A small-molecule ligand and the protein it binds are described below.
Small molecule (SMILES): Nc1nc2c(ncn2[C@H]2C[C@H](O)[C@@H](CO[P](=O)(O)O[P](=O)(O)OP(=O)(O)O)O2)c(=O)[nH]1

Sequence of chain 1.OA:
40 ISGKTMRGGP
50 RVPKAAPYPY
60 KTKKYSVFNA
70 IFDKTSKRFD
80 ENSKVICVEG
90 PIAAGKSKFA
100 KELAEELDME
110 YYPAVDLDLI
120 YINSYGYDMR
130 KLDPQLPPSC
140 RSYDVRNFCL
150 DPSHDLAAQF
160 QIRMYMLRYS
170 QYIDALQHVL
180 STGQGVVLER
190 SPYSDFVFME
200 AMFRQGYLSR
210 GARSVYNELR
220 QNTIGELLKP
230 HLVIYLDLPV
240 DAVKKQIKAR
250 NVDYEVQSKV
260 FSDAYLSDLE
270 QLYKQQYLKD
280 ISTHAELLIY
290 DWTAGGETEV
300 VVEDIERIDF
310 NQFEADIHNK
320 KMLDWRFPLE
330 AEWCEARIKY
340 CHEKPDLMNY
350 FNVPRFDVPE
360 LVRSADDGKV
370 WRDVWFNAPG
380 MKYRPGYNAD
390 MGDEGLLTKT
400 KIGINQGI

Binding-site contacts:
Ligand atom N1 contacts residue GLN160 of chain 1.OA at 3.4 Å (h-bond).
Ligand atom N2 contacts residue PHE147 of chain 1.OA at 3.4 Å.
Ligand atom O1A contacts residue ARG189 of chain 1.OA at 2.6 Å (salt-bridge).
Ligand atom O3A contacts residue ILE91 of chain 1.OA at 3.0 Å (h-bond).
Ligand atom O3G contacts residue SER96 of chain 1.OA at 2.7 Å (h-bond).
Ligand atom O1A contacts residue LYS95 of chain 1.OA at 3.0 Å (salt-bridge).
Ligand atom O2A contacts residue ARG189 of chain 1.OA at 2.9 Å (salt-bridge).
Ligand atom C5' contacts residue ILE91 of chain 1.OA at 3.4 Å (hydrophobic).
Ligand atom PB contacts residue ILE91 of chain 1.OA at 3.6 Å.
Ligand atom PA contacts residue LYS95 of chain 1.OA at 3.2 Å.
Ligand atom C6 contacts residue PHE197 of chain 1.OA at 3.4 Å (hydrophobic).
Ligand atom C5 contacts residue PHE197 of chain 1.OA at 3.6 Å (hydrophobic).
Ligand atom N2 contacts residue MET201 of chain 1.OA at 3.0 Å.
Ligand atom O1B contacts residue ILE91 of chain 1.OA at 3.0 Å (h-bond).
Ligand atom C2 contacts residue PHE159 of chain 1.OA at 3.5 Å (hydrophobic).
Ligand atom N7 contacts residue MET163 of chain 1.OA at 3.6 Å.
Ligand atom O1A contacts residue ILE91 of chain 1.OA at 2.8 Å (h-bond).
Ligand atom O3' contacts residue GLU254 of chain 1.OA at 3.0 Å (salt-bridge).
Ligand atom O1B contacts residue ARG249 of chain 1.OA at 2.8 Å (salt-bridge).
Ligand atom PG contacts residue LYS95 of chain 1.OA at 3.4 Å.
Ligand atom C2' contacts residue ILE91 of chain 1.OA at 3.6 Å (hydrophobic).
Ligand atom O3G contacts residue LYS95 of chain 1.OA at 2.8 Å (salt-bridge).
Ligand atom O1G contacts residue LYS95 of chain 1.OA at 2.7 Å (salt-bridge).
Ligand atom O3G contacts residue GLY94 of chain 1.OA at 3.5 Å.
Ligand atom N2 contacts residue PHE159 of chain 1.OA at 3.1 Å.
Ligand atom O1G contacts residue GLY94 of chain 1.OA at 3.6 Å (h-bond).
Ligand atom N7 contacts residue PHE197 of chain 1.OA at 3.6 Å.
Ligand atom O6 contacts residue PHE197 of chain 1.OA at 3.3 Å.
Ligand atom O3' contacts residue PHE260 of chain 1.OA at 3.3 Å.
Ligand atom O6 contacts residue ARG167 of chain 1.OA at 3.6 Å (salt-bridge).
Ligand atom C3' contacts residue ILE91 of chain 1.OA at 3.5 Å (hydrophobic).
Ligand atom O6 contacts residue ASP194 of chain 1.OA at 2.9 Å (salt-bridge).
Ligand atom N7 contacts residue ARG167 of chain 1.OA at 3.1 Å (salt-bridge).
Ligand atom O3A contacts residue LYS95 of chain 1.OA at 2.8 Å (salt-bridge).
Ligand atom PA contacts residue ILE91 of chain 1.OA at 3.4 Å.
Ligand atom N1 contacts residue MET201 of chain 1.OA at 3.5 Å.
Ligand atom PA contacts residue ARG189 of chain 1.OA at 3.6 Å.
Ligand atom O6 contacts residue GLN160 of chain 1.OA at 3.0 Å (h-bond).
Ligand atom O1A contacts residue PRO90 of chain 1.OA at 3.4 Å (h-bond).
Ligand atom O2A contacts residue LYS95 of chain 1.OA at 3.6 Å.